Binding-site contacts:
Ligand atom O5 contacts residue ASN78 of chain 52.E at 2.2 Å (h-bond).
Ligand atom C5 contacts residue SER80 of chain 52.E at 4.0 Å.
Ligand atom C1 contacts residue ALA69 of chain 52.E at 4.3 Å (hydrophobic).
Ligand atom C8 contacts residue TYR23 of chain 52.E at 3.3 Å (hydrophobic).
Ligand atom C5 contacts residue ALA69 of chain 52.E at 4.4 Å (hydrophobic).
Ligand atom C7 contacts residue TYR23 of chain 52.E at 4.0 Å (hydrophobic).
Ligand atom C1 contacts residue SER80 of chain 52.E at 3.8 Å.
Ligand atom C6 contacts residue VAL68 of chain 52.E at 3.1 Å (hydrophobic).
Ligand atom C1 contacts residue ASN78 of chain 52.E at 1.4 Å.
Ligand atom C6 contacts residue ALA69 of chain 52.E at 4.1 Å (hydrophobic).
Ligand atom C3 contacts residue ASN78 of chain 52.E at 4.0 Å.
Ligand atom O6 contacts residue ALA69 of chain 52.E at 4.0 Å.
Ligand atom C5 contacts residue VAL68 of chain 52.E at 4.4 Å (hydrophobic).
Ligand atom N2 contacts residue ASN78 of chain 52.E at 3.2 Å (h-bond).
Ligand atom O7 contacts residue TYR23 of chain 52.E at 4.2 Å.
Ligand atom C7 contacts residue ASN78 of chain 52.E at 3.9 Å.
Ligand atom C6 contacts residue ASN78 of chain 52.E at 4.5 Å.
Ligand atom O6 contacts residue VAL68 of chain 52.E at 3.8 Å.
Ligand atom C2 contacts residue ASN78 of chain 52.E at 2.7 Å.
Ligand atom C4 contacts residue ASN78 of chain 52.E at 4.2 Å.
Ligand atom O5 contacts residue SER80 of chain 52.E at 4.1 Å.
Ligand atom C5 contacts residue ASN78 of chain 52.E at 3.5 Å.
Ligand atom O5 contacts residue ALA69 of chain 52.E at 3.5 Å.
Ligand atom O7 contacts residue ASN78 of chain 52.E at 4.0 Å.

The protein below binds the small molecule below.
Small molecule (SMILES): CC(=O)N[C@H]1[C@H](O[C@H]2[C@H](O)[C@@H](NC(C)=O)CO[C@@H]2CO)O[C@H](CO)[C@@H](O[C@@H]2O[C@H](CO)[C@@H](O)[C@H](O)[C@@H]2O)[C@@H]1O

Sequence of chain 52.E:
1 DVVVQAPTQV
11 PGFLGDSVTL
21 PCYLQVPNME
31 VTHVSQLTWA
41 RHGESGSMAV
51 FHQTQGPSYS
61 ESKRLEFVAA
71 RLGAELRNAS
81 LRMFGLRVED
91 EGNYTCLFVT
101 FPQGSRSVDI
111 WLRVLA